This protein binds this small molecule.
Small molecule (SMILES): CC(=O)N[C@@H]1[C@@H](O)[C@H](O)[C@@H](CO)O[C@H]1O

Sequence of chain 1.C:
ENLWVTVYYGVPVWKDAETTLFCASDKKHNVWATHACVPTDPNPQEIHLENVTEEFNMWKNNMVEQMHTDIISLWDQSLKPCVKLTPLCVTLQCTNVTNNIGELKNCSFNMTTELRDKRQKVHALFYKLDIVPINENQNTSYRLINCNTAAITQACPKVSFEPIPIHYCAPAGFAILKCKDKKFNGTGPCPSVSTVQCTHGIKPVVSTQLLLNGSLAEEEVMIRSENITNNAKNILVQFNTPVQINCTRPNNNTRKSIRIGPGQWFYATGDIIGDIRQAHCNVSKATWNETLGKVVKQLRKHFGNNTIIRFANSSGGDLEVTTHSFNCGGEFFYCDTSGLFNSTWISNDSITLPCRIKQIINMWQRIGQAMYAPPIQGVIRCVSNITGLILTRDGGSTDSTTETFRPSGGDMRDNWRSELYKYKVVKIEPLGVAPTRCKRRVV

Binding-site contacts:
Ligand atom C5 contacts residue THR187 of chain 1.C at 3.8 Å.
Ligand atom C1 contacts residue ASN185 of chain 1.C at 1.4 Å.
Ligand atom C2 contacts residue ASN185 of chain 1.C at 2.4 Å.
Ligand atom C8 contacts residue SER225 of chain 1.C at 3.4 Å.
Ligand atom O6 contacts residue THR187 of chain 1.C at 3.9 Å.
Ligand atom O7 contacts residue ILE223 of chain 1.C at 3.1 Å (h-bond).
Ligand atom O4 contacts residue NAG1 of chain 1.XA at 4.2 Å.
Ligand atom C8 contacts residue NAG1 of chain 1.XA at 4.2 Å.
Ligand atom C3 contacts residue NAG1 of chain 1.XA at 3.9 Å.
Ligand atom C7 contacts residue ASN185 of chain 1.C at 3.5 Å.
Ligand atom C5 contacts residue ASN185 of chain 1.C at 3.8 Å.
Ligand atom C7 contacts residue ILE223 of chain 1.C at 4.2 Å (hydrophobic).
Ligand atom O5 contacts residue THR187 of chain 1.C at 3.9 Å.
Ligand atom O5 contacts residue ASN185 of chain 1.C at 2.5 Å (h-bond).
Ligand atom C7 contacts residue SER225 of chain 1.C at 3.3 Å.
Ligand atom O7 contacts residue ASN185 of chain 1.C at 4.1 Å.
Ligand atom C3 contacts residue ASN185 of chain 1.C at 3.8 Å.
Ligand atom O7 contacts residue ARG224 of chain 1.C at 4.0 Å.
Ligand atom C8 contacts residue THR187 of chain 1.C at 3.6 Å.
Ligand atom O3 contacts residue NAG1 of chain 1.XA at 3.8 Å.
Ligand atom O3 contacts residue ILE228 of chain 1.C at 4.3 Å.
Ligand atom C4 contacts residue ASN185 of chain 1.C at 4.3 Å.
Ligand atom C8 contacts residue ASN185 of chain 1.C at 4.0 Å.
Ligand atom N2 contacts residue ASN185 of chain 1.C at 2.9 Å (h-bond).
Ligand atom C1 contacts residue THR187 of chain 1.C at 3.9 Å.
Ligand atom C8 contacts residue GLY186 of chain 1.C at 3.9 Å.
Ligand atom N2 contacts residue SER225 of chain 1.C at 4.4 Å.
Ligand atom O7 contacts residue SER225 of chain 1.C at 2.9 Å (h-bond).